Sequence of chain 1.A:
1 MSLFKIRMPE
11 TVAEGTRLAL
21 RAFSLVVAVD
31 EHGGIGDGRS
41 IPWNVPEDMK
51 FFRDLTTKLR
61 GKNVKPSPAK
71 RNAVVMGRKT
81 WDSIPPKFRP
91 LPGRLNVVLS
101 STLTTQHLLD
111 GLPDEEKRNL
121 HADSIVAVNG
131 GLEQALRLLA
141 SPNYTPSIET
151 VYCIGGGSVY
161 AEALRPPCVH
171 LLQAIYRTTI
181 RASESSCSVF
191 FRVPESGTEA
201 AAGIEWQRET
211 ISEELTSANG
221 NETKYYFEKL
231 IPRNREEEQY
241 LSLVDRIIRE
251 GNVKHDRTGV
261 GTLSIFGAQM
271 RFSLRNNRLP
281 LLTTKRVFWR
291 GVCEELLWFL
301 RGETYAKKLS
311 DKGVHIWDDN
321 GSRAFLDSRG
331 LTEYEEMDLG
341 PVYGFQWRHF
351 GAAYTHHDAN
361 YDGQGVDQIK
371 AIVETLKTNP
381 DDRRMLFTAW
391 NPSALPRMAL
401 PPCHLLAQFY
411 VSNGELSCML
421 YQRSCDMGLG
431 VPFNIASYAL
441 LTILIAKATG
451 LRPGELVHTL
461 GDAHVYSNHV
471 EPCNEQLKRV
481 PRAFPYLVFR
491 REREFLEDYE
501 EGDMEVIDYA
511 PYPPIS

The protein below binds the small molecule below.
Small molecule (SMILES): CC1(C)N=C(N)N=C(N)N1c1ccc(Cl)cc1

Binding-site contacts:
Ligand atom C13 contacts residue PHE52 of chain 1.A at 3.8 Å (hydrophobic).
Ligand atom N1 contacts residue ASP48 of chain 1.A at 2.8 Å (salt-bridge).
Ligand atom N7 contacts residue VAL26 of chain 1.A at 4.0 Å.
Ligand atom C10 contacts residue NDP1 of chain 1.F at 3.9 Å.
Ligand atom C16 contacts residue ILE41 of chain 1.A at 4.0 Å (hydrophobic).
Ligand atom C6 contacts residue ASP48 of chain 1.A at 3.5 Å.
Ligand atom C4 contacts residue NDP1 of chain 1.F at 3.6 Å.
Ligand atom N7 contacts residue ALA28 of chain 1.A at 3.5 Å (h-bond).
Ligand atom C10 contacts residue ILE41 of chain 1.A at 3.7 Å (hydrophobic).
Ligand atom N1 contacts residue ALA28 of chain 1.A at 3.7 Å.
Ligand atom N7 contacts residue VAL27 of chain 1.A at 2.9 Å (h-bond).
Ligand atom N7 contacts residue ASP48 of chain 1.A at 3.3 Å (salt-bridge).
Ligand atom N3 contacts residue VAL27 of chain 1.A at 3.3 Å (h-bond).
Ligand atom N5 contacts residue PHE52 of chain 1.A at 3.9 Å.
Ligand atom N8 contacts residue TYR160 of chain 1.A at 3.7 Å.
Ligand atom N3 contacts residue NDP1 of chain 1.F at 3.7 Å.
Ligand atom C2 contacts residue ALA28 of chain 1.A at 3.7 Å (hydrophobic).
Ligand atom N8 contacts residue ILE154 of chain 1.A at 2.8 Å (h-bond).
Ligand atom C4 contacts residue VAL26 of chain 1.A at 3.8 Å (hydrophobic).
Ligand atom C15 contacts residue NDP1 of chain 1.F at 4.0 Å.
Ligand atom C2 contacts residue VAL27 of chain 1.A at 3.5 Å (hydrophobic).
Ligand atom C2 contacts residue NDP1 of chain 1.F at 4.0 Å.
Ligand atom C12 contacts residue PHE52 of chain 1.A at 3.6 Å (hydrophobic).
Ligand atom N3 contacts residue PHE52 of chain 1.A at 3.7 Å.
Ligand atom N8 contacts residue VAL26 of chain 1.A at 3.2 Å (h-bond).
Ligand atom C4 contacts residue ILE154 of chain 1.A at 4.0 Å (hydrophobic).
Ligand atom C10 contacts residue ASP48 of chain 1.A at 3.6 Å.
Ligand atom C9 contacts residue ASP48 of chain 1.A at 3.4 Å.
Ligand atom N3 contacts residue VAL26 of chain 1.A at 3.5 Å.
Ligand atom N8 contacts residue PHE52 of chain 1.A at 3.4 Å.
Ligand atom C10 contacts residue ALA28 of chain 1.A at 3.9 Å (hydrophobic).
Ligand atom C16 contacts residue NDP1 of chain 1.F at 3.5 Å.
Ligand atom C9 contacts residue PHE52 of chain 1.A at 3.6 Å (hydrophobic).
Ligand atom N7 contacts residue THR178 of chain 1.A at 4.0 Å.
Ligand atom N3 contacts residue ALA28 of chain 1.A at 4.0 Å.
Ligand atom C2 contacts residue ASP48 of chain 1.A at 3.8 Å.
Ligand atom CL17 contacts residue THR80 of chain 1.A at 3.6 Å.
Ligand atom CL17 contacts residue ILE84 of chain 1.A at 3.5 Å.
Ligand atom N5 contacts residue NDP1 of chain 1.F at 3.9 Å.
Ligand atom C4 contacts residue PHE52 of chain 1.A at 3.5 Å (hydrophobic).